Binding-site contacts:
Ligand atom C8 contacts residue ALA352 of chain 1.C at 4.2 Å (hydrophobic).
Ligand atom C4 contacts residue ASN165 of chain 1.A at 4.3 Å.
Ligand atom C8 contacts residue TYR351 of chain 1.C at 3.4 Å (hydrophobic).
Ligand atom N2 contacts residue ASN165 of chain 1.A at 2.9 Å (h-bond).
Ligand atom O5 contacts residue ASN164 of chain 1.A at 3.3 Å (h-bond).
Ligand atom C6 contacts residue ASN164 of chain 1.A at 3.8 Å.
Ligand atom C3 contacts residue ASN165 of chain 1.A at 3.8 Å.
Ligand atom C5 contacts residue ASN165 of chain 1.A at 3.7 Å.
Ligand atom C8 contacts residue ILE468 of chain 1.C at 4.0 Å (hydrophobic).
Ligand atom C7 contacts residue TYR351 of chain 1.C at 4.4 Å (hydrophobic).
Ligand atom O7 contacts residue ASN165 of chain 1.A at 3.5 Å (h-bond).
Ligand atom C1 contacts residue GLU132 of chain 1.A at 3.8 Å.
Ligand atom C1 contacts residue ASN165 of chain 1.A at 1.4 Å.
Ligand atom C2 contacts residue ASN165 of chain 1.A at 2.5 Å.
Ligand atom C1 contacts residue ASN164 of chain 1.A at 4.0 Å.
Ligand atom O6 contacts residue ASN164 of chain 1.A at 3.7 Å.
Ligand atom O5 contacts residue GLU132 of chain 1.A at 4.3 Å.
Ligand atom C7 contacts residue ASN165 of chain 1.A at 3.4 Å.
Ligand atom O6 contacts residue ASN165 of chain 1.A at 4.0 Å.
Ligand atom C5 contacts residue ASN164 of chain 1.A at 3.9 Å.
Ligand atom O5 contacts residue ASN165 of chain 1.A at 2.4 Å (h-bond).
Ligand atom C8 contacts residue ASN165 of chain 1.A at 4.5 Å.

Sequence of chain 1.A:
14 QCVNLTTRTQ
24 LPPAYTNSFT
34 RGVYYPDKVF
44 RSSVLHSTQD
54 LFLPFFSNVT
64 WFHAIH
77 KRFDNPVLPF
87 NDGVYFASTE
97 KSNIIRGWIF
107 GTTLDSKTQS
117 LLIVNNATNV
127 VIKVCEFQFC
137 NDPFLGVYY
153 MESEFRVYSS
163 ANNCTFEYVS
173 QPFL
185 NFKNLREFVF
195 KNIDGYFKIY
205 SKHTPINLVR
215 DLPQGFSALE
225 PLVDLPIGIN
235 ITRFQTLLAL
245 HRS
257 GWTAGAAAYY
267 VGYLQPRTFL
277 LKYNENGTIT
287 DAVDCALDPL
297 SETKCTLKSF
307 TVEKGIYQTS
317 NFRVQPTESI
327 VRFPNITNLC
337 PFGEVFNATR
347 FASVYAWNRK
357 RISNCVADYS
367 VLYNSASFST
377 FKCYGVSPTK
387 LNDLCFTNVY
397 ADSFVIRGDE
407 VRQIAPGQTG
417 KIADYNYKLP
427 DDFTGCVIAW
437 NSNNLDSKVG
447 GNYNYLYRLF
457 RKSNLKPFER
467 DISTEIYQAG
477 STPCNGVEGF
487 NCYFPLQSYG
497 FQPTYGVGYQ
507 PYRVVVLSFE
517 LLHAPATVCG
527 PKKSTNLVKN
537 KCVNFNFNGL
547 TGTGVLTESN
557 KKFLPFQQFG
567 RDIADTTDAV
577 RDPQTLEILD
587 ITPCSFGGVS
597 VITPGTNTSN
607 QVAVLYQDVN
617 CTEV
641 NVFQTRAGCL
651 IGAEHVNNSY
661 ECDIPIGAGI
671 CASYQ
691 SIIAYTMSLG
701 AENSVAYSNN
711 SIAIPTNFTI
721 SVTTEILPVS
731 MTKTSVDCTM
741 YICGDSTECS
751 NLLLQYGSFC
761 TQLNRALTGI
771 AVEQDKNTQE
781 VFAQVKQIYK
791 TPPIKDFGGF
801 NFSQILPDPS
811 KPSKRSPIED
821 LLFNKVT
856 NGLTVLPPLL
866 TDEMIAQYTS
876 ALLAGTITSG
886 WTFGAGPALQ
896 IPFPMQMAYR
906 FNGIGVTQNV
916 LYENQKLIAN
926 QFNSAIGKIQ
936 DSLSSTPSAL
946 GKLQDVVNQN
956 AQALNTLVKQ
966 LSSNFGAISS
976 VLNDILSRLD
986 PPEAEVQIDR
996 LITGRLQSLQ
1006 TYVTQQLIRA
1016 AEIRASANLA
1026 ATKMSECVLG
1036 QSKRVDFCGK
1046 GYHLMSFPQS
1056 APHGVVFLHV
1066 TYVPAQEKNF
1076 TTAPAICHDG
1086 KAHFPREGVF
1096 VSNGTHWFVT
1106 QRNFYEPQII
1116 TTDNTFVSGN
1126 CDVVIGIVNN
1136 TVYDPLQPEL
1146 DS

This protein binds this small molecule.
Small molecule (SMILES): CC(=O)N[C@@H]1[C@@H](O)[C@H](O)[C@@H](CO)O[C@H]1O

Sequence of chain 1.C:
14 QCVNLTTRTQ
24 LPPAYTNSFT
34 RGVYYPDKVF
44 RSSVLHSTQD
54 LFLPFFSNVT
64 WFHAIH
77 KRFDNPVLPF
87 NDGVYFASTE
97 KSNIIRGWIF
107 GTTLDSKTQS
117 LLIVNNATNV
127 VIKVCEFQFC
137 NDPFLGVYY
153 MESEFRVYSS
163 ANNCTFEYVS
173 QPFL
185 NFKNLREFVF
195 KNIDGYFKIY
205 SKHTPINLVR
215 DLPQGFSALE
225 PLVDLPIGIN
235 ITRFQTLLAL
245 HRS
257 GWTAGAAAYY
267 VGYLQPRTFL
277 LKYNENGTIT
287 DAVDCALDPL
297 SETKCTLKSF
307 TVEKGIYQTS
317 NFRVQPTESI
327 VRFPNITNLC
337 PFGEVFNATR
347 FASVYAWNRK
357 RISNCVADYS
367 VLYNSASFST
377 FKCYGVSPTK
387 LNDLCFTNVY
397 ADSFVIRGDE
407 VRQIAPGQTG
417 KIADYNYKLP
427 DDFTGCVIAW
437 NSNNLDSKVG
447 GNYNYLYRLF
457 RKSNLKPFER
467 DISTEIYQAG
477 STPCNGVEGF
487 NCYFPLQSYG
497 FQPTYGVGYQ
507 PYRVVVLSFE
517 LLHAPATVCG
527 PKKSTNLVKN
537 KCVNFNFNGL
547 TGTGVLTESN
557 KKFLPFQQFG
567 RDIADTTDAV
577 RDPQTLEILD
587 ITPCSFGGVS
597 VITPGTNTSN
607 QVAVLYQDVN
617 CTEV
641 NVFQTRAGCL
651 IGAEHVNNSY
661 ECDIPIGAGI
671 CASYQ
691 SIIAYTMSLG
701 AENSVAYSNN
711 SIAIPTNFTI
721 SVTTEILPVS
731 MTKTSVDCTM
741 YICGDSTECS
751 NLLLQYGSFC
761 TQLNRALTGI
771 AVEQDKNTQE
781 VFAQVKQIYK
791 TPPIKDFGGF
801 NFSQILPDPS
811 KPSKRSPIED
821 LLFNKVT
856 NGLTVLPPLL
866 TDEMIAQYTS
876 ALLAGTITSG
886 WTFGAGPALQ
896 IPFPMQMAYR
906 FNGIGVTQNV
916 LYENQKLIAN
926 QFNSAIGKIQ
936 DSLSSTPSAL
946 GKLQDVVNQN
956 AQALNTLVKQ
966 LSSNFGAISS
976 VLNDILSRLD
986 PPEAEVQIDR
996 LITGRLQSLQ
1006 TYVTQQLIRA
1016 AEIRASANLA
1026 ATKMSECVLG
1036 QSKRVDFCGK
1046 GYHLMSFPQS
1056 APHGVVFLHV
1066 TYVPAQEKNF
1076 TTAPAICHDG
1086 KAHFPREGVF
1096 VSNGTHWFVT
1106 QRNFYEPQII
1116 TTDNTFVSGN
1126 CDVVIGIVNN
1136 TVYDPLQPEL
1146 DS